The protein below binds the small molecule below.
Small molecule (SMILES): O=C(O)c1cnn(-c2ccccc2)c1OCCCc1c[nH]c2ccccc12

Sequence of chain 2.A:
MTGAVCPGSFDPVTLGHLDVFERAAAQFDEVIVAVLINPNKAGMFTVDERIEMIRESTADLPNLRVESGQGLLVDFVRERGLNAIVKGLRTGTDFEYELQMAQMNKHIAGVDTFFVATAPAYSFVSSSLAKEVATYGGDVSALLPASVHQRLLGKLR

Binding-site contacts:
Ligand atom C06 contacts residue CYS7 of chain 2.A at 3.6 Å (hydrophobic).
Ligand atom C24 contacts residue HIS18 of chain 2.A at 3.6 Å.
Ligand atom C15 contacts residue SER127 of chain 2.A at 3.6 Å.
Ligand atom C16 contacts residue SER128 of chain 2.A at 3.3 Å.
Ligand atom C05 contacts residue CYS7 of chain 2.A at 3.6 Å (hydrophobic).
Ligand atom C04 contacts residue LYS88 of chain 2.A at 3.7 Å.
Ligand atom C10 contacts residue GLY89 of chain 2.A at 3.3 Å.
Ligand atom C21 contacts residue THR119 of chain 2.A at 3.3 Å.
Ligand atom C16 contacts residue SER127 of chain 2.A at 3.5 Å.
Ligand atom C22 contacts residue THR119 of chain 2.A at 3.2 Å.
Ligand atom C22 contacts residue GLY17 of chain 2.A at 3.5 Å.
Ligand atom C25 contacts residue SER128 of chain 2.A at 3.6 Å.
Ligand atom C01 contacts residue HIS18 of chain 2.A at 3.7 Å.
Ligand atom C21 contacts residue GLY17 of chain 2.A at 3.6 Å.
Ligand atom N18 contacts residue VAL126 of chain 2.A at 3.6 Å (h-bond).
Ligand atom C04 contacts residue PRO8 of chain 2.A at 3.4 Å (hydrophobic).
Ligand atom C06 contacts residue HIS18 of chain 2.A at 3.7 Å.
Ligand atom O13 contacts residue ARG91 of chain 2.A at 3.1 Å (salt-bridge).
Ligand atom C20 contacts residue ARG91 of chain 2.A at 3.6 Å.
Ligand atom C16 contacts residue THR15 of chain 2.A at 3.4 Å.
Ligand atom C20 contacts residue VAL126 of chain 2.A at 3.4 Å (hydrophobic).
Ligand atom C14 contacts residue ARG91 of chain 2.A at 3.5 Å.
Ligand atom N17 contacts residue HIS18 of chain 2.A at 3.4 Å.
Ligand atom C24 contacts residue GLY17 of chain 2.A at 3.6 Å.
Ligand atom N17 contacts residue THR15 of chain 2.A at 2.7 Å (h-bond).
Ligand atom C02 contacts residue GLY89 of chain 2.A at 3.3 Å.
Ligand atom C15 contacts residue HIS18 of chain 2.A at 3.6 Å.
Ligand atom N18 contacts residue HIS18 of chain 2.A at 3.7 Å.
Ligand atom N07 contacts residue PRO8 of chain 2.A at 2.8 Å (h-bond).
Ligand atom O26 contacts residue ARG91 of chain 2.A at 3.6 Å.
Ligand atom C21 contacts residue TYR123 of chain 2.A at 3.3 Å (hydrophobic).
Ligand atom N18 contacts residue THR15 of chain 2.A at 3.7 Å.
Ligand atom C14 contacts residue HIS18 of chain 2.A at 3.7 Å.
Ligand atom C14 contacts residue VAL126 of chain 2.A at 3.7 Å (hydrophobic).
Ligand atom C05 contacts residue PRO8 of chain 2.A at 3.4 Å (hydrophobic).
Ligand atom C23 contacts residue GLY17 of chain 2.A at 3.3 Å.
Ligand atom C16 contacts residue HIS18 of chain 2.A at 3.2 Å.
Ligand atom C20 contacts residue TYR123 of chain 2.A at 3.6 Å (hydrophobic).
Ligand atom O27 contacts residue SER128 of chain 2.A at 2.8 Å (h-bond).
Ligand atom C01 contacts residue GLY89 of chain 2.A at 3.5 Å.